Binding-site contacts:
Ligand atom CAA contacts residue ILE105 of chain 1.B at 3.9 Å (hydrophobic).
Ligand atom CAH contacts residue LEU51 of chain 1.B at 4.0 Å (hydrophobic).
Ligand atom CAT contacts residue TRP40 of chain 1.B at 3.4 Å (hydrophobic).
Ligand atom FBK contacts residue PRO41 of chain 1.B at 3.5 Å.
Ligand atom CAK contacts residue LEU51 of chain 1.B at 4.0 Å (hydrophobic).
Ligand atom CAO contacts residue LEU51 of chain 1.B at 3.7 Å (hydrophobic).
Ligand atom CAS contacts residue PRO41 of chain 1.B at 3.9 Å (hydrophobic).
Ligand atom FBK contacts residue MET108 of chain 1.B at 3.5 Å.
Ligand atom CAM contacts residue LEU51 of chain 1.B at 4.1 Å (hydrophobic).
Ligand atom NAN contacts residue LEU51 of chain 1.B at 3.7 Å.
Ligand atom NAC contacts residue CYS95 of chain 1.B at 4.0 Å.
Ligand atom CAA contacts residue VAL46 of chain 1.B at 4.1 Å (hydrophobic).
Ligand atom OAX contacts residue TRP40 of chain 1.B at 4.1 Å.
Ligand atom NAC contacts residue ILE105 of chain 1.B at 4.0 Å.
Ligand atom FBL contacts residue PRO41 of chain 1.B at 3.5 Å.
Ligand atom CAB contacts residue VAL46 of chain 1.B at 3.9 Å (hydrophobic).
Ligand atom FBL contacts residue ILE105 of chain 1.B at 3.8 Å.
Ligand atom CAG contacts residue ASN99 of chain 1.B at 3.8 Å.
Ligand atom CBD contacts residue LEU51 of chain 1.B at 3.6 Å (hydrophobic).
Ligand atom NAP contacts residue LEU51 of chain 1.B at 3.9 Å.
Ligand atom CAI contacts residue LEU51 of chain 1.B at 4.0 Å (hydrophobic).
Ligand atom NAC contacts residue VAL46 of chain 1.B at 4.1 Å.
Ligand atom CAJ contacts residue LEU51 of chain 1.B at 3.9 Å (hydrophobic).
Ligand atom CAL contacts residue LEU51 of chain 1.B at 4.1 Å (hydrophobic).
Ligand atom OAD contacts residue ASN99 of chain 1.B at 3.1 Å (h-bond).
Ligand atom CAF contacts residue PRO41 of chain 1.B at 3.6 Å (hydrophobic).
Ligand atom CAM contacts residue PRO41 of chain 1.B at 3.6 Å (hydrophobic).
Ligand atom CAB contacts residue ILE105 of chain 1.B at 3.7 Å (hydrophobic).
Ligand atom CAE contacts residue ASN99 of chain 1.B at 4.0 Å.
Ligand atom CAF contacts residue PHE42 of chain 1.B at 3.7 Å (hydrophobic).
Ligand atom CBH contacts residue PRO41 of chain 1.B at 4.2 Å (hydrophobic).
Ligand atom CAK contacts residue PRO41 of chain 1.B at 4.0 Å (hydrophobic).
Ligand atom FBL contacts residue MET108 of chain 1.B at 3.1 Å.
Ligand atom CBC contacts residue LEU51 of chain 1.B at 3.9 Å (hydrophobic).
Ligand atom CAF contacts residue ILE105 of chain 1.B at 4.0 Å (hydrophobic).
Ligand atom CAG contacts residue LEU53 of chain 1.B at 3.6 Å (hydrophobic).
Ligand atom CAL contacts residue PRO41 of chain 1.B at 3.8 Å (hydrophobic).
Ligand atom OAD contacts residue TYR56 of chain 1.B at 4.1 Å.
Ligand atom CBG contacts residue PRO41 of chain 1.B at 4.0 Å (hydrophobic).
Ligand atom NAC contacts residue ASN99 of chain 1.B at 3.7 Å.

Sequence of chain 1.B:
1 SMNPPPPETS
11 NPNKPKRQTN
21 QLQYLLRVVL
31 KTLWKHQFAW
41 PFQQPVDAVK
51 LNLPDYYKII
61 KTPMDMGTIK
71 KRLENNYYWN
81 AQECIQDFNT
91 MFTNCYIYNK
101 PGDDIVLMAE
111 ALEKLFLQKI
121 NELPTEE

This small molecule binds to this protein.
Small molecule (SMILES): COC1CCC(n2c([C@@H]3CCCC(=O)N3c3ccc(F)c(F)c3)nc3cc(-c4c(C)noc4C)ccc32)CC1